Binding-site contacts:
Ligand atom OXT contacts residue TYR127 of chain 1.A at 4.0 Å.
Ligand atom CB contacts residue ALA149 of chain 1.A at 3.5 Å (hydrophobic).
Ligand atom CD contacts residue ARG44 of chain 1.A at 4.1 Å.
Ligand atom CG contacts residue ASP278 of chain 1.A at 4.4 Å.
Ligand atom OXT contacts residue TYR199 of chain 1.A at 3.9 Å.
Ligand atom CA contacts residue TYR199 of chain 1.A at 4.2 Å (hydrophobic).
Ligand atom CA contacts residue ALA149 of chain 1.A at 3.6 Å (hydrophobic).
Ligand atom OE1 contacts residue ARG40 of chain 1.A at 3.6 Å.
Ligand atom CD contacts residue SER126 of chain 1.A at 4.3 Å.
Ligand atom O contacts residue TYR199 of chain 1.A at 3.6 Å.
Ligand atom CG contacts residue ALA149 of chain 1.A at 4.4 Å (hydrophobic).
Ligand atom CD contacts residue ARG40 of chain 1.A at 3.6 Å.
Ligand atom CD contacts residue ALA149 of chain 1.A at 4.3 Å (hydrophobic).
Ligand atom CA contacts residue THR151 of chain 1.A at 4.1 Å.
Ligand atom O contacts residue SER150 of chain 1.A at 3.9 Å.
Ligand atom CA contacts residue ASP278 of chain 1.A at 4.1 Å.
Ligand atom OE2 contacts residue SER126 of chain 1.A at 3.4 Å (h-bond).
Ligand atom CG contacts residue LYS360 of chain 1.A at 4.4 Å.
Ligand atom N contacts residue ASP278 of chain 1.A at 3.2 Å (salt-bridge).
Ligand atom O contacts residue SER152 of chain 1.A at 4.4 Å.
Ligand atom CD contacts residue LYS360 of chain 1.A at 4.0 Å.
Ligand atom C contacts residue THR151 of chain 1.A at 4.2 Å.
Ligand atom OE1 contacts residue LYS360 of chain 1.A at 2.9 Å (salt-bridge).
Ligand atom N contacts residue TYR199 of chain 1.A at 4.3 Å.
Ligand atom N contacts residue THR151 of chain 1.A at 3.0 Å (h-bond).
Ligand atom C contacts residue SER128 of chain 1.A at 3.8 Å.
Ligand atom OE1 contacts residue ALA149 of chain 1.A at 4.4 Å.
Ligand atom OE2 contacts residue ARG44 of chain 1.A at 3.6 Å (salt-bridge).
Ligand atom OXT contacts residue SER128 of chain 1.A at 3.6 Å.
Ligand atom N contacts residue ALA149 of chain 1.A at 2.9 Å (h-bond).
Ligand atom OE2 contacts residue ALA149 of chain 1.A at 4.2 Å.
Ligand atom CG contacts residue ARG40 of chain 1.A at 4.1 Å.
Ligand atom O contacts residue THR151 of chain 1.A at 3.3 Å (h-bond).
Ligand atom C contacts residue ALA149 of chain 1.A at 4.0 Å (hydrophobic).
Ligand atom O contacts residue ALA149 of chain 1.A at 3.8 Å.
Ligand atom OE1 contacts residue ARG44 of chain 1.A at 3.4 Å (salt-bridge).
Ligand atom O contacts residue SER128 of chain 1.A at 3.0 Å (h-bond).
Ligand atom OE2 contacts residue ARG40 of chain 1.A at 3.8 Å.
Ligand atom CB contacts residue SER126 of chain 1.A at 3.8 Å.
Ligand atom C contacts residue TYR199 of chain 1.A at 3.8 Å (hydrophobic).

The protein below binds the small molecule below.
Small molecule (SMILES): N[C@@H](CCC(=O)O)C(=O)O

Sequence of chain 1.A:
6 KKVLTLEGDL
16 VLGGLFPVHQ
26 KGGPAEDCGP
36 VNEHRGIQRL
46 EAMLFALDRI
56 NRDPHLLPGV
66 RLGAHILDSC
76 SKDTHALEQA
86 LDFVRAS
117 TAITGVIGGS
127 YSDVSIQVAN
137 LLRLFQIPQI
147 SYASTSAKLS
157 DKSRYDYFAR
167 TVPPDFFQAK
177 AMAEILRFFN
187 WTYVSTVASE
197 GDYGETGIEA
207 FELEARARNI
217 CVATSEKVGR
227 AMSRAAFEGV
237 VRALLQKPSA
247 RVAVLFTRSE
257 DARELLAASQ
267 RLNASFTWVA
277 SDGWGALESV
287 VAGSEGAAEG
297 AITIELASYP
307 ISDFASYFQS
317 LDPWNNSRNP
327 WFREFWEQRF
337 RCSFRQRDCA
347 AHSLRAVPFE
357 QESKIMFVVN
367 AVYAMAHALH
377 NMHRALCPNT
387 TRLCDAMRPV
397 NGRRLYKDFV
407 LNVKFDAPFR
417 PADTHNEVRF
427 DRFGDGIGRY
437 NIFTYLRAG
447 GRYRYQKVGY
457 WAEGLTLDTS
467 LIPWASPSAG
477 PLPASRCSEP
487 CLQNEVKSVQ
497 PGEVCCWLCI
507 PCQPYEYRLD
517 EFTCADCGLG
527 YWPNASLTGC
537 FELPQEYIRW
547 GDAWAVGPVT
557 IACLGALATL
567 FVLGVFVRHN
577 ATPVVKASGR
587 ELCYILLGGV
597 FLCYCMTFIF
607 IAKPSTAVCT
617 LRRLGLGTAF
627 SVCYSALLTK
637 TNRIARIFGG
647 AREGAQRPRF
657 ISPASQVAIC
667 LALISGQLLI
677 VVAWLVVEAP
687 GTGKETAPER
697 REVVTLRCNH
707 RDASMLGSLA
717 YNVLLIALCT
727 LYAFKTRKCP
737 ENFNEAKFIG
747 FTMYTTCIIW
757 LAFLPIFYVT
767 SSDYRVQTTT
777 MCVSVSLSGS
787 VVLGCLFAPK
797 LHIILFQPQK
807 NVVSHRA